Sequence of chain 1.A:
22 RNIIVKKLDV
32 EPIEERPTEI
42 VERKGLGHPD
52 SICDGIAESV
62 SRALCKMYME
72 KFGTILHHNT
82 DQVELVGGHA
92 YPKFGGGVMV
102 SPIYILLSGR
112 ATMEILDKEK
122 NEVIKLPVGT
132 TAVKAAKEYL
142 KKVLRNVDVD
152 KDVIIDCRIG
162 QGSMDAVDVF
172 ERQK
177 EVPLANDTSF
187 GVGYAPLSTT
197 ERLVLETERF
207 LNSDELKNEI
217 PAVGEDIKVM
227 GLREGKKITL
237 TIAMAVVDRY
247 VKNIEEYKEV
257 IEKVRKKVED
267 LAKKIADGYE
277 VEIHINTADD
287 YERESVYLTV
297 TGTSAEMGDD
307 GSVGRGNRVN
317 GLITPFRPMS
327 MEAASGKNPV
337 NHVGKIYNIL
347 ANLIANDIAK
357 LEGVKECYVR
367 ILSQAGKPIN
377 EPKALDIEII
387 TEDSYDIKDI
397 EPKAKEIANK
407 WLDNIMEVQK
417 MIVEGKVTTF

This small molecule binds to this protein.
Small molecule (SMILES): COc1cc(C[S@@+](CC[C@@H](N)C(=O)O)C[C@H]2O[C@@H](n3cnc4c(N)ncnc43)[C@H](O)[C@@H]2O)c([N+](=O)[O-])cc1OC

Sequence of chain 1.B:
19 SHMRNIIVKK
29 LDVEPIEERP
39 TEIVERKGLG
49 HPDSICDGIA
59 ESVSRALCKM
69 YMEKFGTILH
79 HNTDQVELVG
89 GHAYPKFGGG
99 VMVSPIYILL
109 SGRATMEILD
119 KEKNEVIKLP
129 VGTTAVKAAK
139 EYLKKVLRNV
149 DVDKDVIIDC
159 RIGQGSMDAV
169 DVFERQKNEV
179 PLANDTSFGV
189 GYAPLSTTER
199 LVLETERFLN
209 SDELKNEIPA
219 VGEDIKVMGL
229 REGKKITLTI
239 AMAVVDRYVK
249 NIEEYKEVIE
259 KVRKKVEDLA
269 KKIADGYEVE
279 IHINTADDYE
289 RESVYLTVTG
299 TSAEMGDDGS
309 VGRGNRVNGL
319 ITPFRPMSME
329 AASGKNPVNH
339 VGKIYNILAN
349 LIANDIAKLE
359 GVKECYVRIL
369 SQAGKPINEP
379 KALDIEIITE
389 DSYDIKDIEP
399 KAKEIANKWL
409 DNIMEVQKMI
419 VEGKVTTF

Binding-site contacts:
Ligand atom O17 contacts residue ARG111 of chain 1.A at 3.3 Å.
Ligand atom O25 contacts residue HIS49 of chain 1.B at 3.2 Å (h-bond).
Ligand atom O26 contacts residue HIS49 of chain 1.B at 3.3 Å.
Ligand atom O17 contacts residue ASN80 of chain 1.A at 3.1 Å (h-bond).
Ligand atom O17 contacts residue HIS78 of chain 1.A at 3.4 Å.
Ligand atom C19 contacts residue 3PO1 of chain 1.F at 3.3 Å.
Ligand atom C19 contacts residue ASP305 of chain 1.B at 3.3 Å.
Ligand atom O25 contacts residue PRO50 of chain 1.B at 3.2 Å.
Ligand atom N18 contacts residue ASP305 of chain 1.B at 2.7 Å (salt-bridge).
Ligand atom O10 contacts residue SER164 of chain 1.A at 2.9 Å (h-bond).
Ligand atom N9 contacts residue TYR293 of chain 1.B at 3.3 Å (h-bond).
Ligand atom O25 contacts residue ASP305 of chain 1.B at 2.8 Å (salt-bridge).
Ligand atom O16 contacts residue HIS78 of chain 1.A at 3.0 Å (h-bond).
Ligand atom C20 contacts residue 3PO1 of chain 1.F at 3.3 Å.
Ligand atom O51 contacts residue ASN182 of chain 1.A at 3.5 Å (h-bond).
Ligand atom C22 contacts residue TYR293 of chain 1.B at 3.3 Å (hydrophobic).
Ligand atom C27 contacts residue SER300 of chain 1.B at 3.2 Å.
Ligand atom O9 contacts residue GLY304 of chain 1.B at 3.4 Å (h-bond).
Ligand atom O25 contacts residue SER300 of chain 1.B at 3.1 Å (h-bond).
Ligand atom C42 contacts residue ALA284 of chain 1.B at 3.1 Å (hydrophobic).
Ligand atom C51 contacts residue ASN182 of chain 1.A at 3.4 Å.
Ligand atom O10 contacts residue ALA167 of chain 1.A at 3.4 Å.
Ligand atom N18 contacts residue GLY304 of chain 1.B at 3.5 Å (h-bond).
Ligand atom C15 contacts residue ASN80 of chain 1.A at 3.1 Å.
Ligand atom N8 contacts residue ALA167 of chain 1.A at 3.5 Å.
Ligand atom C12 contacts residue ASP305 of chain 1.B at 3.4 Å.
Ligand atom C42 contacts residue ASP166 of chain 1.A at 3.3 Å.
Ligand atom N7 contacts residue TYR293 of chain 1.B at 3.4 Å.
Ligand atom O26 contacts residue ASP222 of chain 1.B at 2.6 Å (salt-bridge).
Ligand atom C4 contacts residue TYR293 of chain 1.B at 3.3 Å (hydrophobic).
Ligand atom C27 contacts residue ASP305 of chain 1.B at 3.5 Å.
Ligand atom C52 contacts residue ASP183 of chain 1.A at 3.3 Å.
Ligand atom C22 contacts residue SER300 of chain 1.B at 3.4 Å.
Ligand atom C52 contacts residue ALA371 of chain 1.A at 3.3 Å (hydrophobic).
Ligand atom C6 contacts residue TYR293 of chain 1.B at 3.4 Å (hydrophobic).
Ligand atom C8 contacts residue TYR293 of chain 1.B at 3.2 Å (hydrophobic).
Ligand atom C5 contacts residue TYR293 of chain 1.B at 3.4 Å (hydrophobic).
Ligand atom C61 contacts residue ASN182 of chain 1.A at 3.2 Å.
Ligand atom C42 contacts residue VAL170 of chain 1.A at 3.3 Å (hydrophobic).
Ligand atom N1 contacts residue TYR293 of chain 1.B at 3.4 Å.